Binding-site contacts:
Ligand atom O1 contacts residue CSO114 of chain 1.A at 2.8 Å (h-bond).
Ligand atom O2 contacts residue FE1 of chain 1.C at 3.5 Å.
Ligand atom O2 contacts residue CSD112 of chain 1.A at 3.2 Å (h-bond).
Ligand atom C3 contacts residue TYR72 of chain 1.B at 3.9 Å (hydrophobic).
Ligand atom C4 contacts residue FE1 of chain 1.C at 3.1 Å.
Ligand atom C1 contacts residue TYR72 of chain 1.B at 4.3 Å (hydrophobic).
Ligand atom C1 contacts residue TYR37 of chain 1.B at 3.5 Å (hydrophobic).
Ligand atom O2 contacts residue ARG56 of chain 1.B at 2.9 Å (salt-bridge).
Ligand atom O1 contacts residue CSD112 of chain 1.A at 2.8 Å (h-bond).
Ligand atom C4 contacts residue CSO114 of chain 1.A at 3.2 Å.
Ligand atom C4 contacts residue ARG56 of chain 1.B at 3.9 Å.
Ligand atom C1 contacts residue TYR76 of chain 1.B at 4.2 Å (hydrophobic).
Ligand atom O2 contacts residue CSO114 of chain 1.A at 2.3 Å (h-bond).
Ligand atom C3 contacts residue TYR76 of chain 1.B at 4.3 Å (hydrophobic).
Ligand atom O1 contacts residue CYS109 of chain 1.A at 4.3 Å.
Ligand atom O1 contacts residue SER113 of chain 1.A at 2.6 Å (h-bond).
Ligand atom C3 contacts residue SER113 of chain 1.A at 3.4 Å.
Ligand atom O2 contacts residue ARG167 of chain 1.A at 4.5 Å.
Ligand atom C3 contacts residue FE1 of chain 1.C at 4.3 Å.
Ligand atom C1 contacts residue MET40 of chain 1.B at 3.8 Å (hydrophobic).
Ligand atom O1 contacts residue FE1 of chain 1.C at 2.0 Å.
Ligand atom C2 contacts residue ARG56 of chain 1.B at 4.4 Å.
Ligand atom C4 contacts residue CSD112 of chain 1.A at 2.9 Å.
Ligand atom C2 contacts residue CSD112 of chain 1.A at 4.4 Å.
Ligand atom O2 contacts residue GLN90 of chain 1.A at 4.0 Å.
Ligand atom C3 contacts residue CSD112 of chain 1.A at 3.7 Å.
Ligand atom C4 contacts residue SER113 of chain 1.A at 3.5 Å.
Ligand atom C1 contacts residue TRP117 of chain 1.A at 4.4 Å (hydrophobic).

A small-molecule ligand and the protein it binds are described below.
Small molecule (SMILES): CCCC(=O)O

Sequence of chain 1.B:
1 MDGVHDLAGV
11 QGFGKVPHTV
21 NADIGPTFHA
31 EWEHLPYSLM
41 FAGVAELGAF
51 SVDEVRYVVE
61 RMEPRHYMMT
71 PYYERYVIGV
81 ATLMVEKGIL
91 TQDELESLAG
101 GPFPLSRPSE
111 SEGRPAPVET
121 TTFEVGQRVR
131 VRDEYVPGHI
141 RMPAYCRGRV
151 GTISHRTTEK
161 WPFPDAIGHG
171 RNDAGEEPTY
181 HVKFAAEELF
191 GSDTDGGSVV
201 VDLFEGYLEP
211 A

Sequence of chain 1.A:
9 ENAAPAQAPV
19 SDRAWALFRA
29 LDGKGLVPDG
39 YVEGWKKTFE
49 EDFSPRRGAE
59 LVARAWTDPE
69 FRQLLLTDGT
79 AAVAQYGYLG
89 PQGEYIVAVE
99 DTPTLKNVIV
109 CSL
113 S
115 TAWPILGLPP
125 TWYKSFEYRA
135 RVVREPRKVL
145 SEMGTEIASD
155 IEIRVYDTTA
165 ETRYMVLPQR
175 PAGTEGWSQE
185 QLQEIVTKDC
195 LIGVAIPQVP